Binding-site contacts:
Ligand atom C6 contacts residue LYS246 of chain 2.A at 3.9 Å.
Ligand atom N2 contacts residue TYR235 of chain 2.A at 3.8 Å.
Ligand atom N2 contacts residue PRO279 of chain 2.A at 4.3 Å.
Ligand atom C3 contacts residue PHE276 of chain 2.A at 3.5 Å (hydrophobic).
Ligand atom O3 contacts residue PRO279 of chain 2.A at 4.2 Å.
Ligand atom C2 contacts residue ASN239 of chain 2.A at 2.6 Å.
Ligand atom O5 contacts residue ASN243 of chain 2.A at 3.9 Å.
Ligand atom C6 contacts residue LEU247 of chain 2.A at 3.9 Å (hydrophobic).
Ligand atom C4 contacts residue ASN239 of chain 2.A at 4.3 Å.
Ligand atom C4 contacts residue LEU247 of chain 2.A at 4.3 Å (hydrophobic).
Ligand atom N2 contacts residue ASN239 of chain 2.A at 2.9 Å (h-bond).
Ligand atom C3 contacts residue ASN239 of chain 2.A at 3.8 Å.
Ligand atom C6 contacts residue ASN243 of chain 2.A at 3.3 Å.
Ligand atom O3 contacts residue VAL278 of chain 2.A at 4.0 Å.
Ligand atom O5 contacts residue ASN243 of chain 2.A at 3.7 Å.
Ligand atom O5 contacts residue ASN239 of chain 2.A at 2.5 Å (h-bond).
Ligand atom C5 contacts residue ASN243 of chain 2.A at 4.2 Å.
Ligand atom C7 contacts residue TYR235 of chain 2.A at 4.2 Å (hydrophobic).
Ligand atom C1 contacts residue ASN239 of chain 2.A at 1.5 Å.
Ligand atom O7 contacts residue TYR235 of chain 2.A at 3.5 Å.
Ligand atom C4 contacts residue ASN243 of chain 2.A at 4.3 Å.
Ligand atom O4 contacts residue LEU247 of chain 2.A at 4.0 Å.
Ligand atom C5 contacts residue ASN243 of chain 2.A at 3.5 Å.
Ligand atom O3 contacts residue PHE276 of chain 2.A at 3.3 Å (h-bond).
Ligand atom O5 contacts residue LYS246 of chain 2.A at 4.3 Å.
Ligand atom C6 contacts residue ASN239 of chain 2.A at 4.3 Å.
Ligand atom O2 contacts residue PRO279 of chain 2.A at 4.0 Å.
Ligand atom C4 contacts residue PHE276 of chain 2.A at 3.3 Å (hydrophobic).
Ligand atom O4 contacts residue PHE276 of chain 2.A at 3.5 Å (h-bond).
Ligand atom C6 contacts residue ASN243 of chain 2.A at 3.7 Å.
Ligand atom C7 contacts residue ASN239 of chain 2.A at 3.9 Å.
Ligand atom O6 contacts residue ASN243 of chain 2.A at 4.2 Å.
Ligand atom C8 contacts residue PRO279 of chain 2.A at 3.2 Å (hydrophobic).
Ligand atom C5 contacts residue ASN239 of chain 2.A at 3.8 Å.
Ligand atom C1 contacts residue ASN243 of chain 2.A at 3.4 Å.
Ligand atom C1 contacts residue ASN243 of chain 2.A at 4.0 Å.

The protein below binds the small molecule below.
Small molecule (SMILES): CC(=O)N[C@H]1[C@H](O[C@H]2[C@H](O)[C@@H](NC(C)=O)CO[C@@H]2CO[C@H]2O[C@@H](C)[C@@H](O)[C@@H](O)[C@@H]2O)O[C@H](CO)[C@@H](O)[C@@H]1O

Sequence of chain 2.A:
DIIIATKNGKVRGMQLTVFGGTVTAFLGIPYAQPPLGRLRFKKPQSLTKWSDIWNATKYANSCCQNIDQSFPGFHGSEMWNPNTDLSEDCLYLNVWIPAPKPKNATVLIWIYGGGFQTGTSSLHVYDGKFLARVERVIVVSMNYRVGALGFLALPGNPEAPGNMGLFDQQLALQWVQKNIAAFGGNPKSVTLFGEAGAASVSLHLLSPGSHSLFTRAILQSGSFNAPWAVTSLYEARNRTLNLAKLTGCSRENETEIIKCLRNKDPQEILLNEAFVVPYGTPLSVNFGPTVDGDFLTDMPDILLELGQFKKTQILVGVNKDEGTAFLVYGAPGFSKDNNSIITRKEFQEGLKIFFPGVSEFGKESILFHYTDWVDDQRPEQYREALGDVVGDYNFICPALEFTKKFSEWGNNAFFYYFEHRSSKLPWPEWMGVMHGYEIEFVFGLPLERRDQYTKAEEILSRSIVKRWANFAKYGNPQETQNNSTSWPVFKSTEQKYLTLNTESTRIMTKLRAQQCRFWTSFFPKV